Sequence of chain 1.A:
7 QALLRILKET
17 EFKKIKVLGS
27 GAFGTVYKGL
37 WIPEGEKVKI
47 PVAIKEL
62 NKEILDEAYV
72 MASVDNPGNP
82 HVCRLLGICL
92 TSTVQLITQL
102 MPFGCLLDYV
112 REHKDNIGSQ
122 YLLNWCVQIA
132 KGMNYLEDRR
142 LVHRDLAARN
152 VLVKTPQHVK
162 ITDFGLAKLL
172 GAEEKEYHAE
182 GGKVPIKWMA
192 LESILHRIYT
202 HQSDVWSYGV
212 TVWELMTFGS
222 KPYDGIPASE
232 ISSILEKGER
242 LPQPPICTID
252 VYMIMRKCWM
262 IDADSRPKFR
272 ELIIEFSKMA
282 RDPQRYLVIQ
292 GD

This protein binds this small molecule.
Small molecule (SMILES): CCC(=O)Nc1cc(Nc2ncc(C(=O)OC(C)C)c(-c3cn(C)c4ccccc34)n2)c(OC)cc1N(C)CCN(C)C

Binding-site contacts:
Ligand atom C35 contacts residue GLN100 of chain 1.A at 3.5 Å.
Ligand atom C30 contacts residue LEU24 of chain 1.A at 3.7 Å (hydrophobic).
Ligand atom O38 contacts residue THR99 of chain 1.A at 3.7 Å.
Ligand atom C31 contacts residue MET102 of chain 1.A at 3.6 Å (hydrophobic).
Ligand atom C07 contacts residue GLY25 of chain 1.A at 3.6 Å.
Ligand atom C20 contacts residue ASP109 of chain 1.A at 3.7 Å.
Ligand atom O32 contacts residue LEU101 of chain 1.A at 3.5 Å.
Ligand atom C29 contacts residue ASP109 of chain 1.A at 3.3 Å.
Ligand atom C09 contacts residue VAL32 of chain 1.A at 3.7 Å (hydrophobic).
Ligand atom C14 contacts residue GLY105 of chain 1.A at 3.7 Å.
Ligand atom C06 contacts residue GLY25 of chain 1.A at 3.6 Å.
Ligand atom O42 contacts residue THR163 of chain 1.A at 3.5 Å (h-bond).
Ligand atom N34 contacts residue LEU153 of chain 1.A at 3.5 Å.
Ligand atom C35 contacts residue ALA49 of chain 1.A at 3.6 Å (hydrophobic).
Ligand atom C26 contacts residue ASP109 of chain 1.A at 3.7 Å.
Ligand atom C33 contacts residue PRO103 of chain 1.A at 3.4 Å (hydrophobic).
Ligand atom C12 contacts residue LEU153 of chain 1.A at 3.3 Å (hydrophobic).
Ligand atom C18 contacts residue CYS106 of chain 1.A at 3.4 Å (hydrophobic).
Ligand atom C14 contacts residue MET102 of chain 1.A at 3.5 Å (hydrophobic).
Ligand atom C37 contacts residue THR99 of chain 1.A at 3.5 Å.
Ligand atom C33 contacts residue LEU24 of chain 1.A at 3.7 Å (hydrophobic).
Ligand atom C41 contacts residue THR99 of chain 1.A at 3.6 Å.
Ligand atom C08 contacts residue PHE29 of chain 1.A at 3.7 Å (hydrophobic).
Ligand atom C04 contacts residue VAL32 of chain 1.A at 3.7 Å (hydrophobic).
Ligand atom C10 contacts residue LEU153 of chain 1.A at 3.4 Å (hydrophobic).
Ligand atom C35 contacts residue LEU153 of chain 1.A at 3.7 Å (hydrophobic).
Ligand atom C19 contacts residue CYS106 of chain 1.A at 2.9 Å (hydrophobic).
Ligand atom N13 contacts residue MET102 of chain 1.A at 3.0 Å (h-bond).
Ligand atom O42 contacts residue CYS84 of chain 1.A at 3.6 Å.
Ligand atom O21 contacts residue CYS106 of chain 1.A at 3.1 Å.
Ligand atom C16 contacts residue GLY105 of chain 1.A at 3.5 Å.
Ligand atom C39 contacts residue THR99 of chain 1.A at 3.5 Å.
Ligand atom C15 contacts residue GLY105 of chain 1.A at 3.5 Å.
Ligand atom C36 contacts residue LEU153 of chain 1.A at 3.7 Å (hydrophobic).
Ligand atom N34 contacts residue MET102 of chain 1.A at 3.1 Å (h-bond).
Ligand atom O42 contacts residue THR99 of chain 1.A at 3.3 Å.
Ligand atom C20 contacts residue CYS106 of chain 1.A at 1.8 Å (hydrophobic).
Ligand atom N11 contacts residue LEU153 of chain 1.A at 3.2 Å.
Ligand atom C28 contacts residue GLU113 of chain 1.A at 3.3 Å.
Ligand atom O32 contacts residue MET102 of chain 1.A at 3.2 Å (h-bond).